Sequence of chain 2.A:
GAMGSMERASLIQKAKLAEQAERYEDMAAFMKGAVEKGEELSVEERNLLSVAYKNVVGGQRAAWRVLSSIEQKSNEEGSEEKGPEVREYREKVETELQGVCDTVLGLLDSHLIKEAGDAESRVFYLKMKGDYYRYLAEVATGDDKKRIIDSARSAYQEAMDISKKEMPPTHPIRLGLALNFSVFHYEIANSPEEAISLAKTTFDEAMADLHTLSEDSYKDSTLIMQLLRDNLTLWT

Binding-site contacts:
Ligand atom NZ contacts residue ASP230 of chain 2.A at 2.9 Å (salt-bridge).
Ligand atom O3P contacts residue TYR135 of chain 2.A at 2.5 Å (h-bond).
Ligand atom CB contacts residue ASN231 of chain 2.A at 3.5 Å.
Ligand atom CB contacts residue ASN180 of chain 2.A at 3.2 Å.
Ligand atom CG2 contacts residue FC71 of chain 2.C at 3.2 Å.
Ligand atom CA contacts residue LEU234 of chain 2.A at 3.4 Å (hydrophobic).
Ligand atom CD contacts residue GLU187 of chain 2.A at 3.3 Å.
Ligand atom NH2 contacts residue ARG134 of chain 2.A at 3.5 Å (salt-bridge).
Ligand atom CA contacts residue LEU179 of chain 2.A at 3.5 Å (hydrophobic).
Ligand atom O1P contacts residue ARG134 of chain 2.A at 2.8 Å (salt-bridge).
Ligand atom CB contacts residue ASN231 of chain 2.A at 3.5 Å.
Ligand atom NH1 contacts residue ARG65 of chain 2.A at 3.5 Å (salt-bridge).
Ligand atom NE contacts residue GLU187 of chain 2.A at 2.7 Å (salt-bridge).
Ligand atom OXT contacts residue FC71 of chain 2.C at 3.3 Å.
Ligand atom O contacts residue ASN231 of chain 2.A at 2.8 Å (h-bond).
Ligand atom NH2 contacts residue GLU187 of chain 2.A at 2.8 Å (salt-bridge).
Ligand atom N contacts residue ASN231 of chain 2.A at 2.6 Å (h-bond).
Ligand atom O contacts residue LYS54 of chain 2.A at 3.3 Å.
Ligand atom CG1 contacts residue GLY176 of chain 2.A at 3.3 Å.
Ligand atom P contacts residue ARG61 of chain 2.A at 3.5 Å.
Ligand atom O1P contacts residue ARG61 of chain 2.A at 2.8 Å (salt-bridge).
Ligand atom O contacts residue VAL183 of chain 2.A at 3.1 Å.
Ligand atom O contacts residue LYS127 of chain 2.A at 2.9 Å (salt-bridge).
Ligand atom CA contacts residue ASN231 of chain 2.A at 3.3 Å.
Ligand atom NE contacts residue ARG65 of chain 2.A at 3.5 Å (salt-bridge).
Ligand atom P contacts residue LYS54 of chain 2.A at 3.4 Å.
Ligand atom NH2 contacts residue ARG61 of chain 2.A at 3.2 Å (salt-bridge).
Ligand atom O3P contacts residue LYS54 of chain 2.A at 2.8 Å (salt-bridge).
Ligand atom NH2 contacts residue ARG65 of chain 2.A at 3.2 Å (salt-bridge).
Ligand atom N contacts residue ASN180 of chain 2.A at 2.9 Å (h-bond).
Ligand atom CZ contacts residue ARG65 of chain 2.A at 3.4 Å.
Ligand atom N contacts residue LEU234 of chain 2.A at 3.2 Å.
Ligand atom CA contacts residue ASN180 of chain 2.A at 3.2 Å.
Ligand atom O3P contacts residue ARG134 of chain 2.A at 2.6 Å (salt-bridge).
Ligand atom CZ contacts residue GLU187 of chain 2.A at 3.4 Å.
Ligand atom O2P contacts residue ARG61 of chain 2.A at 2.6 Å (salt-bridge).
Ligand atom O contacts residue ASN180 of chain 2.A at 2.6 Å (h-bond).
Ligand atom C contacts residue LEU179 of chain 2.A at 3.5 Å (hydrophobic).
Ligand atom C contacts residue ASN231 of chain 2.A at 3.4 Å.
Ligand atom O2P contacts residue LYS54 of chain 2.A at 3.1 Å (salt-bridge).

The protein below binds the small molecule below.
Small molecule (SMILES): CC(C)[C@H](NC(=O)[C@H](COP(=O)(O)O)NC(=O)[C@H](CCCCN)NC(=O)[C@H](CCCN=C(N)N)NC(=O)[C@H](CCCN=C(N)N)NC(=O)[C@@H](N)CCCCN)C(=O)O